A protein and the small-molecule ligand that binds it are described below.
Small molecule (SMILES): Nc1nc(N)c2nc[nH]c2n1

Binding-site contacts:
Ligand atom C6 contacts residue PHE143 of chain 1.A at 4.2 Å (hydrophobic).
Ligand atom C2 contacts residue GLU112 of chain 1.A at 4.2 Å.
Ligand atom N7 contacts residue HIS79 of chain 1.A at 3.4 Å.
Ligand atom C5 contacts residue PHE143 of chain 1.A at 4.4 Å (hydrophobic).
Ligand atom C6 contacts residue CYS114 of chain 1.A at 4.2 Å (hydrophobic).
Ligand atom N1 contacts residue PHE50 of chain 1.A at 4.4 Å.
Ligand atom N3 contacts residue HIS79 of chain 1.A at 4.1 Å.
Ligand atom N2 contacts residue GLU112 of chain 1.A at 3.0 Å (salt-bridge).
Ligand atom C6 contacts residue ASP144 of chain 1.A at 3.7 Å.
Ligand atom N9 contacts residue HIS79 of chain 1.A at 3.6 Å (h-bond).
Ligand atom C6 contacts residue HIS79 of chain 1.A at 4.3 Å.
Ligand atom C4 contacts residue PHE50 of chain 1.A at 3.7 Å (hydrophobic).
Ligand atom C5 contacts residue HIS79 of chain 1.A at 3.6 Å.
Ligand atom C8 contacts residue PHE50 of chain 1.A at 4.3 Å (hydrophobic).
Ligand atom N9 contacts residue ASN68 of chain 1.A at 2.7 Å (h-bond).
Ligand atom N1 contacts residue ASP144 of chain 1.A at 4.3 Å.
Ligand atom C4 contacts residue ASN68 of chain 1.A at 3.9 Å.
Ligand atom N2 contacts residue GLU145 of chain 1.A at 3.7 Å.
Ligand atom N1 contacts residue CYS114 of chain 1.A at 4.0 Å.
Ligand atom N7 contacts residue ASN68 of chain 1.A at 4.1 Å.
Ligand atom N6 contacts residue CYS114 of chain 1.A at 4.4 Å.
Ligand atom N2 contacts residue GLU81 of chain 1.A at 3.9 Å.
Ligand atom N6 contacts residue ASP144 of chain 1.A at 2.5 Å (salt-bridge).
Ligand atom N7 contacts residue PHE143 of chain 1.A at 3.9 Å.
Ligand atom N2 contacts residue ALA111 of chain 1.A at 3.8 Å.
Ligand atom N2 contacts residue CYS114 of chain 1.A at 4.3 Å.
Ligand atom C5 contacts residue PHE50 of chain 1.A at 4.1 Å (hydrophobic).
Ligand atom C2 contacts residue PHE50 of chain 1.A at 3.8 Å (hydrophobic).
Ligand atom N6 contacts residue PHE143 of chain 1.A at 3.8 Å.
Ligand atom C8 contacts residue HIS79 of chain 1.A at 3.2 Å.
Ligand atom N3 contacts residue PHE50 of chain 1.A at 3.7 Å.
Ligand atom C2 contacts residue GLU145 of chain 1.A at 3.7 Å.
Ligand atom N9 contacts residue PHE50 of chain 1.A at 3.6 Å.
Ligand atom N1 contacts residue GLU145 of chain 1.A at 3.0 Å (salt-bridge).
Ligand atom N2 contacts residue PHE50 of chain 1.A at 3.8 Å.
Ligand atom N1 contacts residue VAL138 of chain 1.A at 4.0 Å.
Ligand atom C8 contacts residue ASN68 of chain 1.A at 2.9 Å.
Ligand atom C6 contacts residue GLU145 of chain 1.A at 3.9 Å.
Ligand atom C4 contacts residue HIS79 of chain 1.A at 3.7 Å.
Ligand atom N6 contacts residue GLU145 of chain 1.A at 4.1 Å.

Sequence of chain 1.A:
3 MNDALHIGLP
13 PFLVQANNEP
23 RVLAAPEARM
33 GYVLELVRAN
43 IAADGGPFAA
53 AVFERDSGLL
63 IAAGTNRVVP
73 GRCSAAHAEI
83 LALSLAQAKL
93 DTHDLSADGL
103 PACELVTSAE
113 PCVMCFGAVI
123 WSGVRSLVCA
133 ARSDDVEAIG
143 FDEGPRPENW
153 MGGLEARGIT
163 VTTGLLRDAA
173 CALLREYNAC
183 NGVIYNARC